Sequence of chain 1.E:
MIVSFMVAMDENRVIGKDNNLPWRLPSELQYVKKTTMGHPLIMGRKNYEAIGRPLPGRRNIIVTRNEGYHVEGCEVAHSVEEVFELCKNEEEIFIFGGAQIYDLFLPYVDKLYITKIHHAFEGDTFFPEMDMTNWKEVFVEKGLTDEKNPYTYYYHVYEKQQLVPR

This protein binds this small molecule.
Small molecule (SMILES): COc1cc(Cc2cnc(N)nc2N)cc(/C=C/C(=O)N2N=Cc3ccccc3[C@@H]2c2ccccc2)c1OC

Binding-site contacts:
Ligand atom C05 contacts residue PHE96 of chain 1.E at 3.7 Å (hydrophobic).
Ligand atom N35 contacts residue VAL7 of chain 1.E at 3.5 Å (h-bond).
Ligand atom C15 contacts residue LEU29 of chain 1.E at 3.3 Å (hydrophobic).
Ligand atom N36 contacts residue VAL7 of chain 1.E at 3.6 Å.
Ligand atom C02 contacts residue MET6 of chain 1.E at 3.7 Å (hydrophobic).
Ligand atom C09 contacts residue LEU21 of chain 1.E at 3.6 Å (hydrophobic).
Ligand atom C38 contacts residue LYS33 of chain 1.E at 3.6 Å.
Ligand atom N01 contacts residue TYR102 of chain 1.E at 3.6 Å.
Ligand atom C03 contacts residue PHE96 of chain 1.E at 3.5 Å (hydrophobic).
Ligand atom C12 contacts residue ALA50 of chain 1.E at 3.6 Å (hydrophobic).
Ligand atom O08 contacts residue LEU21 of chain 1.E at 3.2 Å.
Ligand atom N33 contacts residue GLU28 of chain 1.E at 2.9 Å (salt-bridge).
Ligand atom C07 contacts residue LEU21 of chain 1.E at 3.5 Å (hydrophobic).
Ligand atom C21 contacts residue LEU55 of chain 1.E at 3.4 Å (hydrophobic).
Ligand atom N18 contacts residue LEU55 of chain 1.E at 3.5 Å.
Ligand atom C26 contacts residue GLN30 of chain 1.E at 3.4 Å.
Ligand atom C19 contacts residue LEU55 of chain 1.E at 3.4 Å (hydrophobic).
Ligand atom N35 contacts residue VAL32 of chain 1.E at 3.5 Å.
Ligand atom C31 contacts residue PHE96 of chain 1.E at 3.5 Å (hydrophobic).
Ligand atom N36 contacts residue MET6 of chain 1.E at 3.5 Å.
Ligand atom N33 contacts residue ALA8 of chain 1.E at 3.5 Å.
Ligand atom C19 contacts residue VAL32 of chain 1.E at 3.4 Å (hydrophobic).
Ligand atom C10 contacts residue LEU21 of chain 1.E at 3.5 Å (hydrophobic).
Ligand atom N01 contacts residue PHE96 of chain 1.E at 2.9 Å (h-bond).
Ligand atom N35 contacts residue ALA8 of chain 1.E at 3.2 Å.
Ligand atom C04 contacts residue PHE96 of chain 1.E at 3.3 Å (hydrophobic).
Ligand atom C34 contacts residue GLU28 of chain 1.E at 3.4 Å.
Ligand atom C34 contacts residue ALA8 of chain 1.E at 3.4 Å (hydrophobic).
Ligand atom N01 contacts residue MET6 of chain 1.E at 2.8 Å (h-bond).
Ligand atom C38 contacts residue ARG58 of chain 1.E at 3.5 Å.
Ligand atom N36 contacts residue ALA8 of chain 1.E at 3.6 Å (h-bond).
Ligand atom C02 contacts residue PHE96 of chain 1.E at 3.4 Å (hydrophobic).
Ligand atom C37 contacts residue PRO56 of chain 1.E at 3.6 Å (hydrophobic).
Ligand atom C37 contacts residue LEU55 of chain 1.E at 3.5 Å (hydrophobic).
Ligand atom N35 contacts residue GLU28 of chain 1.E at 2.3 Å (salt-bridge).
Ligand atom C23 contacts residue LEU55 of chain 1.E at 3.6 Å (hydrophobic).
Ligand atom C34 contacts residue VAL32 of chain 1.E at 3.6 Å (hydrophobic).
Ligand atom C22 contacts residue LEU55 of chain 1.E at 3.2 Å (hydrophobic).
Ligand atom C38 contacts residue LEU55 of chain 1.E at 3.5 Å (hydrophobic).
Ligand atom C40 contacts residue LEU55 of chain 1.E at 3.6 Å (hydrophobic).